Sequence of chain 1.A:
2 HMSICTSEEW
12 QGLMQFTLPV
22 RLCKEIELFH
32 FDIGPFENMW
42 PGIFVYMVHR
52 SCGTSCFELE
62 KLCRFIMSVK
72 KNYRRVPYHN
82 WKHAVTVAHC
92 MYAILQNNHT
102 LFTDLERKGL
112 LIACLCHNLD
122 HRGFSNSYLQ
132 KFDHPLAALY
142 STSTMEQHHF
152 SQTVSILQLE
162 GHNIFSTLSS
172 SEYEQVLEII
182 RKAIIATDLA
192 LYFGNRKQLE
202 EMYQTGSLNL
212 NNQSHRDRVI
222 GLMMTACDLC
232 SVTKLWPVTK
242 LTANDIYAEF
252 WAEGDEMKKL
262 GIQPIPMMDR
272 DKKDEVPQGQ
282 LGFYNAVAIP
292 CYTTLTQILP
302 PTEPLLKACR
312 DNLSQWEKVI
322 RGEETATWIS

Binding-site contacts:
Ligand atom C3' contacts residue PHE251 of chain 1.A at 4.1 Å (hydrophobic).
Ligand atom O1P contacts residue HIS80 of chain 1.A at 3.9 Å.
Ligand atom N7 contacts residue PHE284 of chain 1.A at 3.6 Å.
Ligand atom O4' contacts residue LEU230 of chain 1.A at 4.2 Å.
Ligand atom C2' contacts residue PHE251 of chain 1.A at 3.5 Å (hydrophobic).
Ligand atom C5 contacts residue ILE247 of chain 1.A at 4.1 Å (hydrophobic).
Ligand atom C4' contacts residue LEU190 of chain 1.A at 3.5 Å (hydrophobic).
Ligand atom C1' contacts residue PHE284 of chain 1.A at 3.4 Å (hydrophobic).
Ligand atom C5 contacts residue PHE284 of chain 1.A at 3.6 Å (hydrophobic).
Ligand atom C5' contacts residue LEU230 of chain 1.A at 3.6 Å (hydrophobic).
Ligand atom N6 contacts residue ILE247 of chain 1.A at 3.5 Å.
Ligand atom C6 contacts residue GLN281 of chain 1.A at 3.9 Å.
Ligand atom N9 contacts residue PHE284 of chain 1.A at 3.3 Å.
Ligand atom O4' contacts residue PHE284 of chain 1.A at 3.2 Å.
Ligand atom P contacts residue HIS80 of chain 1.A at 3.6 Å.
Ligand atom C2 contacts residue TYR79 of chain 1.A at 4.1 Å (hydrophobic).
Ligand atom C5' contacts residue LEU190 of chain 1.A at 4.0 Å (hydrophobic).
Ligand atom N1 contacts residue SER232 of chain 1.A at 4.2 Å.
Ligand atom C2 contacts residue LEU230 of chain 1.A at 3.9 Å (hydrophobic).
Ligand atom C2 contacts residue PHE284 of chain 1.A at 4.2 Å (hydrophobic).
Ligand atom N3 contacts residue PHE284 of chain 1.A at 3.7 Å.
Ligand atom C4 contacts residue PHE284 of chain 1.A at 3.4 Å (hydrophobic).
Ligand atom N1 contacts residue PHE284 of chain 1.A at 4.1 Å.
Ligand atom C8 contacts residue GLN281 of chain 1.A at 4.1 Å.
Ligand atom N6 contacts residue GLN281 of chain 1.A at 2.7 Å (h-bond).
Ligand atom N7 contacts residue GLN281 of chain 1.A at 3.1 Å (h-bond).
Ligand atom O5' contacts residue ASP229 of chain 1.A at 3.9 Å.
Ligand atom O1P contacts residue MG1 of chain 1.D at 3.7 Å.
Ligand atom C6 contacts residue ILE247 of chain 1.A at 3.3 Å (hydrophobic).
Ligand atom O2P contacts residue HIS80 of chain 1.A at 2.5 Å (h-bond).
Ligand atom C2 contacts residue ILE247 of chain 1.A at 3.7 Å (hydrophobic).
Ligand atom N3 contacts residue LEU230 of chain 1.A at 3.8 Å.
Ligand atom C6 contacts residue PHE284 of chain 1.A at 3.8 Å (hydrophobic).
Ligand atom N1 contacts residue ILE247 of chain 1.A at 3.1 Å.
Ligand atom O2P contacts residue TYR79 of chain 1.A at 3.9 Å.
Ligand atom C8 contacts residue PHE284 of chain 1.A at 3.4 Å (hydrophobic).
Ligand atom O2' contacts residue PHE251 of chain 1.A at 3.5 Å.
Ligand atom C5 contacts residue GLN281 of chain 1.A at 3.9 Å.
Ligand atom O4' contacts residue LEU190 of chain 1.A at 3.3 Å.
Ligand atom O3' contacts residue PHE251 of chain 1.A at 4.1 Å.

The protein below binds the small molecule below.
Small molecule (SMILES): Nc1ncnc2c1ncn2[C@@H]1O[C@@H]2CO[P](=O)(O)O[C@H]2[C@H]1O